Sequence of chain 1.A:
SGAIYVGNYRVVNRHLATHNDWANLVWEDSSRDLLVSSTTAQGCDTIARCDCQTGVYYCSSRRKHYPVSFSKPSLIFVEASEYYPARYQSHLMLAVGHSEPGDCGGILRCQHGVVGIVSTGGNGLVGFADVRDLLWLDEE

Binding-site contacts:
Ligand atom N1 contacts residue ASN30 of chain 1.A at 3.4 Å (h-bond).
Ligand atom N contacts residue THR46 of chain 1.A at 3.8 Å.
Ligand atom O1 contacts residue SER44 of chain 1.A at 3.5 Å (h-bond).
Ligand atom C2 contacts residue SER44 of chain 1.A at 4.3 Å.
Ligand atom C5 contacts residue ASN26 of chain 1.A at 3.6 Å.
Ligand atom C3 contacts residue ASN30 of chain 1.A at 3.5 Å.
Ligand atom C4 contacts residue ASN30 of chain 1.A at 3.4 Å.
Ligand atom C2 contacts residue THR46 of chain 1.A at 3.7 Å.
Ligand atom C5 contacts residue ASN30 of chain 1.A at 3.4 Å.
Ligand atom O2 contacts residue ASN26 of chain 1.A at 2.9 Å (h-bond).
Ligand atom O contacts residue THR46 of chain 1.A at 3.8 Å.
Ligand atom N contacts residue SER44 of chain 1.A at 2.6 Å (h-bond).
Ligand atom C3 contacts residue THR46 of chain 1.A at 3.8 Å.
Ligand atom C1 contacts residue THR46 of chain 1.A at 4.3 Å.
Ligand atom N contacts residue THR45 of chain 1.A at 3.5 Å (h-bond).
Ligand atom C5 contacts residue SER44 of chain 1.A at 3.6 Å.
Ligand atom O2 contacts residue SER44 of chain 1.A at 2.9 Å (h-bond).
Ligand atom C4 contacts residue THR46 of chain 1.A at 3.9 Å.
Ligand atom C2 contacts residue ASN30 of chain 1.A at 4.1 Å.
Ligand atom C4 contacts residue SER44 of chain 1.A at 3.5 Å.
Ligand atom O1 contacts residue ASN30 of chain 1.A at 4.4 Å.
Ligand atom N contacts residue ASN30 of chain 1.A at 4.0 Å.
Ligand atom O1 contacts residue THR46 of chain 1.A at 3.8 Å.
Ligand atom N1 contacts residue ASN26 of chain 1.A at 3.2 Å (h-bond).
Ligand atom O1 contacts residue THR45 of chain 1.A at 3.7 Å.
Ligand atom O2 contacts residue ASN30 of chain 1.A at 3.4 Å.

This small molecule binds to this protein.
Small molecule (SMILES): COCc1cc(C(N)=O)no1